Sequence of chain 1.A:
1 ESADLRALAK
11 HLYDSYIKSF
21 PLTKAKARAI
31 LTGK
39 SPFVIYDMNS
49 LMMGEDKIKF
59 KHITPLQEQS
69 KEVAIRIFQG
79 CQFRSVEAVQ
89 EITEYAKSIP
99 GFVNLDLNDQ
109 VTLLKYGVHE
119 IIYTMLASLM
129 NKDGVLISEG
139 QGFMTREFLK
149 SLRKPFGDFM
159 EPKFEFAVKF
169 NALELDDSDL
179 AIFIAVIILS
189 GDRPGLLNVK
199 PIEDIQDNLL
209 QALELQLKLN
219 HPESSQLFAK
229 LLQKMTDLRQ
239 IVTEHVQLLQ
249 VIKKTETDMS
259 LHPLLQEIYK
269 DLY

A small-molecule ligand and the protein it binds are described below.
Small molecule (SMILES): CC#C[C@]1(O)CC[C@H]2[C@@H]3CCC4=CC(=O)CCC4=C3[C@@H](c3ccc(N(C)C)cc3)C[C@@]21C

Binding-site contacts:
Ligand atom C26 contacts residue LEU124 of chain 1.A at 3.7 Å (hydrophobic).
Ligand atom C16 contacts residue LYS161 of chain 1.A at 3.9 Å.
Ligand atom C11 contacts residue CYS79 of chain 1.A at 3.9 Å (hydrophobic).
Ligand atom C16 contacts residue HIS243 of chain 1.A at 3.8 Å.
Ligand atom C26 contacts residue ARG82 of chain 1.A at 3.8 Å.
Ligand atom C13 contacts residue CYS79 of chain 1.A at 3.5 Å (hydrophobic).
Ligand atom C2 contacts residue ILE135 of chain 1.A at 3.8 Å (hydrophobic).
Ligand atom C19 contacts residue TYR121 of chain 1.A at 3.8 Å (hydrophobic).
Ligand atom C17 contacts residue HIS243 of chain 1.A at 3.9 Å.
Ligand atom C18 contacts residue ARG82 of chain 1.A at 3.7 Å.
Ligand atom C16 contacts residue PHE157 of chain 1.A at 3.6 Å (hydrophobic).
Ligand atom C6 contacts residue ARG82 of chain 1.A at 3.6 Å.
Ligand atom C10 contacts residue CYS79 of chain 1.A at 3.7 Å (hydrophobic).
Ligand atom C19 contacts residue LEU124 of chain 1.A at 3.7 Å (hydrophobic).
Ligand atom C29 contacts residue ARG82 of chain 1.A at 3.7 Å.
Ligand atom C28 contacts residue ARG82 of chain 1.A at 3.7 Å.
Ligand atom C24 contacts residue ARG82 of chain 1.A at 3.8 Å.
Ligand atom C14 contacts residue CYS79 of chain 1.A at 3.6 Å (hydrophobic).
Ligand atom C30 contacts residue CYS79 of chain 1.A at 3.9 Å (hydrophobic).
Ligand atom C4 contacts residue CYS79 of chain 1.A at 3.9 Å (hydrophobic).
Ligand atom C28 contacts residue LEU127 of chain 1.A at 3.5 Å (hydrophobic).
Ligand atom C22 contacts residue ILE120 of chain 1.A at 3.9 Å (hydrophobic).
Ligand atom C29 contacts residue ALA86 of chain 1.A at 3.5 Å (hydrophobic).
Ligand atom C25 contacts residue LEU124 of chain 1.A at 3.4 Å (hydrophobic).
Ligand atom C3 contacts residue ILE135 of chain 1.A at 3.8 Å (hydrophobic).
Ligand atom C9 contacts residue MET158 of chain 1.A at 3.7 Å (hydrophobic).
Ligand atom O30 contacts residue ILE135 of chain 1.A at 3.7 Å.
Ligand atom C8 contacts residue MET158 of chain 1.A at 3.3 Å (hydrophobic).
Ligand atom O3 contacts residue TYR121 of chain 1.A at 3.0 Å (h-bond).
Ligand atom C31 contacts residue HIS243 of chain 1.A at 3.7 Å.
Ligand atom C1 contacts residue GLY78 of chain 1.A at 3.8 Å.
Ligand atom C22 contacts residue SER83 of chain 1.A at 3.7 Å.
Ligand atom C15 contacts residue PHE157 of chain 1.A at 3.5 Å (hydrophobic).
Ligand atom C5 contacts residue CYS79 of chain 1.A at 3.7 Å (hydrophobic).
Ligand atom O3 contacts residue HIS243 of chain 1.A at 3.5 Å.
Ligand atom C23 contacts residue ILE120 of chain 1.A at 3.5 Å (hydrophobic).
Ligand atom N27 contacts residue ARG82 of chain 1.A at 3.7 Å.
Ligand atom C22 contacts residue ARG82 of chain 1.A at 3.8 Å.
Ligand atom O30 contacts residue MET142 of chain 1.A at 3.7 Å.
Ligand atom C15 contacts residue MET158 of chain 1.A at 3.2 Å (hydrophobic).